Sequence of chain 1.D:
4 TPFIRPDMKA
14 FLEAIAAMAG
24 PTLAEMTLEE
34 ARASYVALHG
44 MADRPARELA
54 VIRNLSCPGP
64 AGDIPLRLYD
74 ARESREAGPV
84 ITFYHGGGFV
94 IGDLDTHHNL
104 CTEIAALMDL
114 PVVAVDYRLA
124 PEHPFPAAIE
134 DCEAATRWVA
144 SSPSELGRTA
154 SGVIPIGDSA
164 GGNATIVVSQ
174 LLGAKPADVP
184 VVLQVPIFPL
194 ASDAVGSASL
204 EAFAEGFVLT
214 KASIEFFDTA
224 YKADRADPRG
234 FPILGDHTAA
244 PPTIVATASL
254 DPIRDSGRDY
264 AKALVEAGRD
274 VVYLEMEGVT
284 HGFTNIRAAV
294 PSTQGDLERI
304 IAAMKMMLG

A protein and the small-molecule ligand that binds it are described below.
Small molecule (SMILES): O=[N+]([O-])c1ccc(O)cc1

Binding-site contacts:
Ligand atom N1 contacts residue LYS12 of chain 1.D at 3.6 Å.
Ligand atom O3 contacts residue GLU16 of chain 1.D at 3.4 Å.
Ligand atom OH contacts residue PHE210 of chain 1.D at 3.7 Å.
Ligand atom O2 contacts residue ILE7 of chain 1.D at 4.1 Å.
Ligand atom C1 contacts residue ILE7 of chain 1.D at 4.2 Å (hydrophobic).
Ligand atom N1 contacts residue ILE7 of chain 1.D at 4.2 Å.
Ligand atom OH contacts residue GLU208 of chain 1.D at 3.8 Å.
Ligand atom C2 contacts residue LEU15 of chain 1.D at 3.9 Å (hydrophobic).
Ligand atom N1 contacts residue GLU16 of chain 1.D at 3.9 Å.
Ligand atom C3 contacts residue PHE210 of chain 1.D at 3.8 Å (hydrophobic).
Ligand atom O2 contacts residue LYS12 of chain 1.D at 2.5 Å (salt-bridge).
Ligand atom C4 contacts residue PHE210 of chain 1.D at 3.8 Å (hydrophobic).
Ligand atom C2 contacts residue GLY209 of chain 1.D at 3.6 Å.
Ligand atom O3 contacts residue LYS12 of chain 1.D at 3.6 Å.
Ligand atom C3 contacts residue GLY209 of chain 1.D at 3.3 Å.
Ligand atom C2 contacts residue PHE210 of chain 1.D at 4.4 Å (hydrophobic).
Ligand atom C4 contacts residue GLY209 of chain 1.D at 4.5 Å.
Ligand atom O3 contacts residue LEU15 of chain 1.D at 3.6 Å.
Ligand atom O2 contacts residue GLU16 of chain 1.D at 4.1 Å.